Sequence of chain 1.B:
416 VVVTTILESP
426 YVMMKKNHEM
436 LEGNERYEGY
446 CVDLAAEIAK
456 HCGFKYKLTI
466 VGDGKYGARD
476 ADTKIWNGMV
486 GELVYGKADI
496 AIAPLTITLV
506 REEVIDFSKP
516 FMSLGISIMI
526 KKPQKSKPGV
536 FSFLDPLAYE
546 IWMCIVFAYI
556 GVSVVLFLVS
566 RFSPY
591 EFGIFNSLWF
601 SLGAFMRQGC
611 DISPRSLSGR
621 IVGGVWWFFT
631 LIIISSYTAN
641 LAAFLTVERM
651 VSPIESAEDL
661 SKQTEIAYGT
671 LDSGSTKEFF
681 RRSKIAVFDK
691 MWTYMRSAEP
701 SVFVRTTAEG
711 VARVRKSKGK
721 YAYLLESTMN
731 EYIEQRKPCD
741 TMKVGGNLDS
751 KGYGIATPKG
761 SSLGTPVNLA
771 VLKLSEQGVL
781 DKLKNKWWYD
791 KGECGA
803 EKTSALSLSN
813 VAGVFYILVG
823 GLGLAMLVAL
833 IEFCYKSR

Sequence of chain 1.A:
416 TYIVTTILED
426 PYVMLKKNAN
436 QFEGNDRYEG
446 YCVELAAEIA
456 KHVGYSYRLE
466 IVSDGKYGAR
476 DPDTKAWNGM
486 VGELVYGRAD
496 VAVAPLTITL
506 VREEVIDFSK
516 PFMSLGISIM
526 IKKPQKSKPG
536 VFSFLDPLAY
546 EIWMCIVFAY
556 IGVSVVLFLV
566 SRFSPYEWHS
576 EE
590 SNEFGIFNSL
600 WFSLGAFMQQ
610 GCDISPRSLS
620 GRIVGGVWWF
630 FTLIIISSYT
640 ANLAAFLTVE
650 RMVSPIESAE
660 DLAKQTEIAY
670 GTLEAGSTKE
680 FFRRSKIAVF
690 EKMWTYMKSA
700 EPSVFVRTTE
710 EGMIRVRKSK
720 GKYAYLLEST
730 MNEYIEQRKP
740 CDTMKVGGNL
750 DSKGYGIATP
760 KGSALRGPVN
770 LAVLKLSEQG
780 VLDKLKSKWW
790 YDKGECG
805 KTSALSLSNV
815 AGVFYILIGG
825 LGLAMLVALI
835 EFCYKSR

This protein binds this small molecule.
Small molecule (SMILES): NS(=O)(=O)c1cc2c(cc1Cl)N[C@H]([C@H]1C[C@H]3C=C[C@@H]1C3)NS2(=O)=O

Binding-site contacts:
Ligand atom O2 contacts residue PRO516 of chain 1.A at 3.8 Å.
Ligand atom C2 contacts residue PRO516 of chain 1.A at 4.0 Å (hydrophobic).
Ligand atom C7 contacts residue LEU773 of chain 1.A at 3.2 Å (hydrophobic).
Ligand atom O2 contacts residue SER519 of chain 1.A at 3.3 Å (h-bond).
Ligand atom N2 contacts residue SER750 of chain 1.B at 4.3 Å.
Ligand atom C11 contacts residue SER519 of chain 1.A at 3.8 Å.
Ligand atom C8 contacts residue SER776 of chain 1.A at 3.5 Å.
Ligand atom C8 contacts residue LYS751 of chain 1.B at 4.2 Å.
Ligand atom O2 contacts residue MET518 of chain 1.A at 3.5 Å.
Ligand atom C13 contacts residue LEU781 of chain 1.A at 3.9 Å (hydrophobic).
Ligand atom C4 contacts residue LYS751 of chain 1.B at 2.7 Å.
Ligand atom C14 contacts residue PHE517 of chain 1.A at 4.2 Å (hydrophobic).
Ligand atom CL contacts residue ASP782 of chain 1.A at 4.0 Å.
Ligand atom C2 contacts residue LYS751 of chain 1.B at 3.8 Å.
Ligand atom C7 contacts residue PRO516 of chain 1.A at 4.2 Å (hydrophobic).
Ligand atom C14 contacts residue SER776 of chain 1.A at 3.4 Å.
Ligand atom C6 contacts residue SER776 of chain 1.A at 3.0 Å.
Ligand atom C6 contacts residue LEU773 of chain 1.A at 4.1 Å (hydrophobic).
Ligand atom N2 contacts residue SER776 of chain 1.A at 2.5 Å (h-bond).
Ligand atom C10 contacts residue SER776 of chain 1.A at 3.4 Å.
Ligand atom C11 contacts residue MET518 of chain 1.A at 4.0 Å (hydrophobic).
Ligand atom O4 contacts residue MET518 of chain 1.A at 3.8 Å.
Ligand atom C5 contacts residue LYS751 of chain 1.B at 3.8 Å.
Ligand atom O1 contacts residue SER750 of chain 1.B at 3.2 Å (h-bond).
Ligand atom N3 contacts residue LYS785 of chain 1.A at 4.1 Å.
Ligand atom C7 contacts residue LYS751 of chain 1.B at 4.3 Å.
Ligand atom O4 contacts residue SER519 of chain 1.A at 4.1 Å.
Ligand atom N1 contacts residue PRO516 of chain 1.A at 3.8 Å.
Ligand atom C6 contacts residue LYS751 of chain 1.B at 4.2 Å.
Ligand atom C1 contacts residue PRO516 of chain 1.A at 3.6 Å (hydrophobic).
Ligand atom C1 contacts residue SER776 of chain 1.A at 3.7 Å.
Ligand atom C7 contacts residue LYS515 of chain 1.A at 4.0 Å.
Ligand atom C8 contacts residue PRO516 of chain 1.A at 4.2 Å (hydrophobic).
Ligand atom C4 contacts residue LEU773 of chain 1.A at 4.2 Å (hydrophobic).
Ligand atom C5 contacts residue LEU773 of chain 1.A at 3.5 Å (hydrophobic).
Ligand atom O4 contacts residue LYS785 of chain 1.A at 3.5 Å.
Ligand atom C14 contacts residue LEU781 of chain 1.A at 4.0 Å (hydrophobic).
Ligand atom CL contacts residue LEU781 of chain 1.A at 3.3 Å.
Ligand atom C5 contacts residue SER776 of chain 1.A at 4.0 Å.
Ligand atom C3 contacts residue LYS751 of chain 1.B at 2.8 Å.